Binding-site contacts:
Ligand atom C15 contacts residue PHE216 of chain 1.A at 4.1 Å (hydrophobic).
Ligand atom C5 contacts residue PHE420 of chain 1.A at 4.2 Å (hydrophobic).
Ligand atom C3 contacts residue THR275 of chain 1.A at 4.3 Å.
Ligand atom O1 contacts residue PHE111 of chain 1.A at 3.6 Å.
Ligand atom C3 contacts residue ALA271 of chain 1.A at 3.8 Å (hydrophobic).
Ligand atom C4 contacts residue ALA271 of chain 1.A at 3.4 Å (hydrophobic).
Ligand atom C10 contacts residue VAL99 of chain 1.A at 4.0 Å (hydrophobic).
Ligand atom C3 contacts residue ILE115 of chain 1.A at 4.3 Å (hydrophobic).
Ligand atom C3 contacts residue MET322 of chain 1.A at 3.4 Å (hydrophobic).
Ligand atom O1 contacts residue PHE216 of chain 1.A at 3.6 Å.
Ligand atom C5 contacts residue VAL270 of chain 1.A at 4.0 Å (hydrophobic).
Ligand atom C1 contacts residue THR275 of chain 1.A at 3.8 Å.
Ligand atom C7 contacts residue PHE420 of chain 1.A at 4.0 Å (hydrophobic).
Ligand atom C5 contacts residue ALA271 of chain 1.A at 4.1 Å (hydrophobic).
Ligand atom C6 contacts residue ILE98 of chain 1.A at 3.7 Å (hydrophobic).
Ligand atom C13 contacts residue GLN103 of chain 1.A at 4.2 Å.
Ligand atom C6 contacts residue LEU267 of chain 1.A at 4.3 Å (hydrophobic).
Ligand atom C12 contacts residue ASP102 of chain 1.A at 4.3 Å.
Ligand atom C11 contacts residue ASN97 of chain 1.A at 4.0 Å.
Ligand atom C2 contacts residue ALA271 of chain 1.A at 3.6 Å (hydrophobic).
Ligand atom C3 contacts residue VAL319 of chain 1.A at 4.0 Å (hydrophobic).
Ligand atom C1 contacts residue VAL319 of chain 1.A at 4.0 Å (hydrophobic).
Ligand atom C1 contacts residue MET322 of chain 1.A at 4.2 Å (hydrophobic).
Ligand atom C1 contacts residue ILE421 of chain 1.A at 4.2 Å (hydrophobic).
Ligand atom C1 contacts residue ALA271 of chain 1.A at 4.1 Å (hydrophobic).
Ligand atom C13 contacts residue ASP102 of chain 1.A at 3.8 Å.
Ligand atom C3 contacts residue HEM1 of chain 1.G at 3.5 Å.
Ligand atom C15 contacts residue PHE111 of chain 1.A at 3.6 Å (hydrophobic).
Ligand atom C4 contacts residue ILE115 of chain 1.A at 3.8 Å (hydrophobic).
Ligand atom C14 contacts residue PHE111 of chain 1.A at 4.1 Å (hydrophobic).
Ligand atom C8 contacts residue VAL270 of chain 1.A at 3.5 Å (hydrophobic).
Ligand atom C9 contacts residue VAL99 of chain 1.A at 4.3 Å (hydrophobic).
Ligand atom C9 contacts residue ILE98 of chain 1.A at 4.0 Å (hydrophobic).
Ligand atom C4 contacts residue MET322 of chain 1.A at 3.9 Å (hydrophobic).
Ligand atom C8 contacts residue PHE420 of chain 1.A at 3.5 Å (hydrophobic).
Ligand atom C2 contacts residue MET322 of chain 1.A at 3.6 Å (hydrophobic).
Ligand atom C1 contacts residue PHE420 of chain 1.A at 3.9 Å (hydrophobic).
Ligand atom C11 contacts residue VAL99 of chain 1.A at 3.9 Å (hydrophobic).
Ligand atom C15 contacts residue THR104 of chain 1.A at 4.0 Å.
Ligand atom C7 contacts residue ILE98 of chain 1.A at 4.1 Å (hydrophobic).

Sequence of chain 1.A:
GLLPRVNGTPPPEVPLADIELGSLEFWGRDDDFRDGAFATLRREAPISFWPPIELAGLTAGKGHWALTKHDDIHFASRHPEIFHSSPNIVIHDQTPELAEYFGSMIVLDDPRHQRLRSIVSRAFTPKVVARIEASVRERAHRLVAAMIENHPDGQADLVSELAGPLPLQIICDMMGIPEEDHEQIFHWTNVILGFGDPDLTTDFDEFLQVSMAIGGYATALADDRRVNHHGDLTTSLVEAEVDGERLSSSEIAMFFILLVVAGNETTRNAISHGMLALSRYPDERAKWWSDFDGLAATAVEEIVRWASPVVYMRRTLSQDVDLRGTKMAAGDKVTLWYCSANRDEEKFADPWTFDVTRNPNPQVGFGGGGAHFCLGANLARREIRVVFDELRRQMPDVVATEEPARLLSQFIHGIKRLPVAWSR

This protein binds this small molecule.
Small molecule (SMILES): CC(C)=CCC/C(C)=C/CC/C(C)=C/CO